Binding-site contacts:
Ligand atom CAA contacts residue SER178 of chain 37.A at 3.5 Å.
Ligand atom OAW contacts residue ILE111 of chain 37.A at 3.2 Å.
Ligand atom OAV contacts residue VAL190 of chain 37.A at 3.9 Å.
Ligand atom OAD contacts residue ILE113 of chain 37.A at 3.1 Å (h-bond).
Ligand atom CAJ contacts residue VAL192 of chain 37.A at 3.7 Å (hydrophobic).
Ligand atom CAG contacts residue GLN202 of chain 37.A at 3.5 Å.
Ligand atom NAC contacts residue THR114 of chain 37.A at 3.1 Å (h-bond).
Ligand atom NAT contacts residue PHE155 of chain 37.A at 3.6 Å.
Ligand atom CAE contacts residue PHE137 of chain 37.A at 3.9 Å (hydrophobic).
Ligand atom CAB contacts residue PHE135 of chain 37.A at 3.8 Å (hydrophobic).
Ligand atom CAI contacts residue PHE155 of chain 37.A at 3.1 Å (hydrophobic).
Ligand atom CAH contacts residue PHE135 of chain 37.A at 3.4 Å (hydrophobic).
Ligand atom CAF contacts residue ASN228 of chain 37.A at 3.8 Å.
Ligand atom CBA contacts residue ILE111 of chain 37.A at 3.7 Å (hydrophobic).
Ligand atom CAG contacts residue ASN228 of chain 37.A at 3.3 Å.
Ligand atom CAY contacts residue THR114 of chain 37.A at 3.8 Å.
Ligand atom CAQ contacts residue ILE113 of chain 37.A at 3.9 Å (hydrophobic).
Ligand atom CAM contacts residue PHE155 of chain 37.A at 3.8 Å (hydrophobic).
Ligand atom CAB contacts residue PHE131 of chain 37.A at 3.8 Å (hydrophobic).
Ligand atom CAJ contacts residue PHE135 of chain 37.A at 3.1 Å (hydrophobic).
Ligand atom CAR contacts residue TYR201 of chain 37.A at 3.2 Å (hydrophobic).
Ligand atom OAW contacts residue MET195 of chain 37.A at 3.5 Å.
Ligand atom CAM contacts residue PRO177 of chain 37.A at 3.6 Å (hydrophobic).
Ligand atom CAH contacts residue VAL192 of chain 37.A at 3.5 Å (hydrophobic).
Ligand atom CAZ contacts residue VAL192 of chain 37.A at 3.6 Å (hydrophobic).
Ligand atom CAS contacts residue TYR201 of chain 37.A at 3.7 Å (hydrophobic).
Ligand atom CBB contacts residue ASN228 of chain 37.A at 3.7 Å.
Ligand atom CAA contacts residue TYR153 of chain 37.A at 3.9 Å (hydrophobic).
Ligand atom CAA contacts residue VAL179 of chain 37.A at 3.1 Å (hydrophobic).
Ligand atom CAL contacts residue THR114 of chain 37.A at 3.8 Å.
Ligand atom CAN contacts residue PHE135 of chain 37.A at 3.4 Å (hydrophobic).
Ligand atom CAS contacts residue ASN228 of chain 37.A at 3.8 Å.
Ligand atom NBE contacts residue TRP203 of chain 37.A at 3.8 Å.
Ligand atom CAR contacts residue ASN228 of chain 37.A at 3.7 Å.
Ligand atom CAK contacts residue PHE155 of chain 37.A at 2.9 Å (hydrophobic).
Ligand atom CAA contacts residue PRO177 of chain 37.A at 3.5 Å (hydrophobic).
Ligand atom NAC contacts residue ALA275 of chain 37.A at 3.5 Å.
Ligand atom CAF contacts residue TRP203 of chain 37.A at 3.7 Å (hydrophobic).
Ligand atom OAD contacts residue ASP112 of chain 37.A at 3.4 Å.
Ligand atom CAF contacts residue GLN202 of chain 37.A at 3.5 Å.

A small-molecule ligand and the protein it binds are described below.
Small molecule (SMILES): CCO/N=C/c1ccc(OCC[C@@H](C)CCN2CCN(c3ccnc(N)c3)C2=O)cc1

Sequence of chain 37.A:
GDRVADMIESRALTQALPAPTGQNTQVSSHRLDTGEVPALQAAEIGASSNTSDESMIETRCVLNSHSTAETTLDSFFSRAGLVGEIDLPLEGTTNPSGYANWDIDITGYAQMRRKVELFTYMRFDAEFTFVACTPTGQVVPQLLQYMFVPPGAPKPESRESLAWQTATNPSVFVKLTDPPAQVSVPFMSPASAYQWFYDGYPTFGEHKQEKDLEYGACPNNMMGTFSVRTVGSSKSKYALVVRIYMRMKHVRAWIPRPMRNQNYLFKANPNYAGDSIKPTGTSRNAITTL

Sequence of chain 38.C:
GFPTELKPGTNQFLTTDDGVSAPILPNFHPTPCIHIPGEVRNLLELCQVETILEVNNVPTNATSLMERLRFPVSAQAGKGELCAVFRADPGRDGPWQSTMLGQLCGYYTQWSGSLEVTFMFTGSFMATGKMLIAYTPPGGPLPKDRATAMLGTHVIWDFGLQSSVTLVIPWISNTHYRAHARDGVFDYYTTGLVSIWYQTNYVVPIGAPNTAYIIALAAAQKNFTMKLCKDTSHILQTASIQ

Sequence of chain 37.C:
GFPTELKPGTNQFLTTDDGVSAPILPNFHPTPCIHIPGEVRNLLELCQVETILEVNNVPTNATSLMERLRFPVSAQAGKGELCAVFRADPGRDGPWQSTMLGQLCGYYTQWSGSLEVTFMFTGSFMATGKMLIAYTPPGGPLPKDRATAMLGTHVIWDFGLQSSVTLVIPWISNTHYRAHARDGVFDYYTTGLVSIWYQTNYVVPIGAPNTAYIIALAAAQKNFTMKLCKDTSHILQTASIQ